Binding-site contacts:
Ligand atom O6 contacts residue HIS123 of chain 1.C at 4.3 Å.
Ligand atom C6 contacts residue ASN125 of chain 1.C at 4.5 Å.
Ligand atom C3 contacts residue ASN125 of chain 1.C at 3.7 Å.
Ligand atom C2 contacts residue ASN125 of chain 1.C at 2.5 Å.
Ligand atom O6 contacts residue HIS124 of chain 1.C at 4.3 Å.
Ligand atom C1 contacts residue ASN125 of chain 1.C at 1.4 Å.
Ligand atom C5 contacts residue ASN125 of chain 1.C at 3.5 Å.
Ligand atom O5 contacts residue HIS123 of chain 1.C at 4.2 Å.
Ligand atom O6 contacts residue ASN125 of chain 1.C at 4.4 Å.
Ligand atom N2 contacts residue ASN125 of chain 1.C at 3.1 Å (h-bond).
Ligand atom C4 contacts residue ASN125 of chain 1.C at 4.1 Å.
Ligand atom O5 contacts residue ASN125 of chain 1.C at 2.2 Å (h-bond).
Ligand atom C7 contacts residue ASN125 of chain 1.C at 4.4 Å.

This small molecule binds to this protein.
Small molecule (SMILES): CC(=O)N[C@H]1[C@H](O[C@H]2[C@H](O)[C@@H](NC(C)=O)CO[C@@H]2CO)O[C@H](CO)[C@@H](O)[C@@H]1O

Sequence of chain 1.C:
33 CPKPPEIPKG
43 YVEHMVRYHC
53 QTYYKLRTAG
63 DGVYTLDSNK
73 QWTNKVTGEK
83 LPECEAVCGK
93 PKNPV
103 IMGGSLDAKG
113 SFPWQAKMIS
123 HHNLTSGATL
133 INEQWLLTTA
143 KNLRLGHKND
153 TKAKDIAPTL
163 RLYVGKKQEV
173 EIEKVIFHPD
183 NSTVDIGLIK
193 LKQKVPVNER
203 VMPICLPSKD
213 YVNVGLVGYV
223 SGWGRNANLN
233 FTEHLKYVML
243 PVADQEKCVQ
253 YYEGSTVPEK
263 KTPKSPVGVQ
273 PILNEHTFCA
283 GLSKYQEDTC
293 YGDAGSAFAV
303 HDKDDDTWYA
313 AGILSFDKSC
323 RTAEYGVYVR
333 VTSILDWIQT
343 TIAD